Sequence of chain 2.A:
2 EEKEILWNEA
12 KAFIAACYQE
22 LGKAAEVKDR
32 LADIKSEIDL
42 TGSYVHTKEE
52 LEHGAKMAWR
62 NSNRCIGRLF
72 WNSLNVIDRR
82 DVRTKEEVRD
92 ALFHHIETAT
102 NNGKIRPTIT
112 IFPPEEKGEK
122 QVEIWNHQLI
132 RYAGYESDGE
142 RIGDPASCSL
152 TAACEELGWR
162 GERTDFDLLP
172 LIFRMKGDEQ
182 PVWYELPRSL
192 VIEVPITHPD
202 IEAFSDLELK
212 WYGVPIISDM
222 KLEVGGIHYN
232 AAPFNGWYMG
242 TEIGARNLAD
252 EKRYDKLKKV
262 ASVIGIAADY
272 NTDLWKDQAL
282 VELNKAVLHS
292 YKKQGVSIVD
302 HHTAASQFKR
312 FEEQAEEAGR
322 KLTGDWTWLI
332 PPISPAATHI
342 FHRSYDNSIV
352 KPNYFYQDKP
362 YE

Binding-site contacts:
Ligand atom N27 contacts residue PHE342 of chain 2.A at 2.9 Å (h-bond).
Ligand atom N32 contacts residue GLU243 of chain 1.A at 2.8 Å (salt-bridge).
Ligand atom C23 contacts residue TRP329 of chain 1.A at 3.7 Å (hydrophobic).
Ligand atom C20 contacts residue ARG247 of chain 1.A at 3.4 Å.
Ligand atom C06 contacts residue GLU243 of chain 1.A at 3.7 Å.
Ligand atom C03 contacts residue HEM1 of chain 1.B at 3.2 Å.
Ligand atom C04 contacts residue HEM1 of chain 1.B at 3.4 Å.
Ligand atom C19 contacts residue ARG247 of chain 1.A at 3.6 Å.
Ligand atom C02 contacts residue HEM1 of chain 1.B at 3.6 Å.
Ligand atom C12 contacts residue HEM1 of chain 1.B at 3.3 Å.
Ligand atom C13 contacts residue HEM1 of chain 1.B at 3.8 Å.
Ligand atom C03 contacts residue GLY237 of chain 1.A at 3.8 Å.
Ligand atom C24 contacts residue PHE342 of chain 2.A at 3.8 Å (hydrophobic).
Ligand atom C26 contacts residue PHE342 of chain 2.A at 3.4 Å (hydrophobic).
Ligand atom N01 contacts residue TRP238 of chain 1.A at 2.7 Å (h-bond).
Ligand atom C06 contacts residue HEM1 of chain 1.B at 3.6 Å.
Ligand atom C25 contacts residue TRP327 of chain 2.A at 3.7 Å (hydrophobic).
Ligand atom N32 contacts residue HEM1 of chain 1.B at 3.7 Å.
Ligand atom C07 contacts residue GLU243 of chain 1.A at 3.7 Å.
Ligand atom C22 contacts residue TRP329 of chain 1.A at 3.5 Å (hydrophobic).
Ligand atom C22 contacts residue HEM1 of chain 1.B at 3.8 Å.
Ligand atom C21 contacts residue TRP329 of chain 1.A at 3.3 Å (hydrophobic).
Ligand atom C07 contacts residue HEM1 of chain 1.B at 3.4 Å.
Ligand atom C02 contacts residue GLU243 of chain 1.A at 3.6 Å.
Ligand atom C15 contacts residue TYR357 of chain 1.A at 3.6 Å (hydrophobic).
Ligand atom C10 contacts residue HEM1 of chain 1.B at 3.3 Å.
Ligand atom C24 contacts residue THR328 of chain 1.A at 3.4 Å.
Ligand atom N01 contacts residue TYR239 of chain 1.A at 3.7 Å.
Ligand atom C14 contacts residue TYR357 of chain 1.A at 3.2 Å (hydrophobic).
Ligand atom C20 contacts residue TRP329 of chain 1.A at 3.7 Å (hydrophobic).
Ligand atom N01 contacts residue GLU243 of chain 1.A at 3.0 Å (salt-bridge).
Ligand atom N11 contacts residue HEM1 of chain 1.B at 3.0 Å (h-bond).
Ligand atom C21 contacts residue ARG247 of chain 1.A at 3.4 Å.
Ligand atom C05 contacts residue HEM1 of chain 1.B at 3.4 Å.
Ligand atom N01 contacts residue HEM1 of chain 1.B at 3.7 Å.
Ligand atom C16 contacts residue TRP329 of chain 1.A at 3.8 Å (hydrophobic).
Ligand atom C09 contacts residue ILE218 of chain 1.A at 3.8 Å (hydrophobic).
Ligand atom C21 contacts residue HEM1 of chain 1.B at 3.3 Å.
Ligand atom C24 contacts residue TRP329 of chain 1.A at 3.7 Å (hydrophobic).
Ligand atom C08 contacts residue ILE218 of chain 1.A at 3.5 Å (hydrophobic).

Sequence of chain 1.A:
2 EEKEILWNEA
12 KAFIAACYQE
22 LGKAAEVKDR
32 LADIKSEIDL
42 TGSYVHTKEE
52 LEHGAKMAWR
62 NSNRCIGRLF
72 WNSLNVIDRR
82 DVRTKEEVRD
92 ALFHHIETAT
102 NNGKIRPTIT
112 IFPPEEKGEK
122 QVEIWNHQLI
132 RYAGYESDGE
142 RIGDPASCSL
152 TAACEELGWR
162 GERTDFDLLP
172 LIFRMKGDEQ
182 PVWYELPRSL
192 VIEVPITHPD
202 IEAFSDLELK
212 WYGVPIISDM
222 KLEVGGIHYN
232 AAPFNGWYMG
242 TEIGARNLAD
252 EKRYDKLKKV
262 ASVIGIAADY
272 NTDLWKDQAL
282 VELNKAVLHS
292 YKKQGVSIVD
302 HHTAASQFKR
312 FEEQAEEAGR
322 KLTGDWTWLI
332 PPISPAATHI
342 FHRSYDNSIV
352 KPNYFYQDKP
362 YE

The protein below binds the small molecule below.
Small molecule (SMILES): Nc1cccc(CCCCNCc2cccc(OCc3ccc4ccc(N)nc4c3)c2)n1